Sequence of chain 4.A:
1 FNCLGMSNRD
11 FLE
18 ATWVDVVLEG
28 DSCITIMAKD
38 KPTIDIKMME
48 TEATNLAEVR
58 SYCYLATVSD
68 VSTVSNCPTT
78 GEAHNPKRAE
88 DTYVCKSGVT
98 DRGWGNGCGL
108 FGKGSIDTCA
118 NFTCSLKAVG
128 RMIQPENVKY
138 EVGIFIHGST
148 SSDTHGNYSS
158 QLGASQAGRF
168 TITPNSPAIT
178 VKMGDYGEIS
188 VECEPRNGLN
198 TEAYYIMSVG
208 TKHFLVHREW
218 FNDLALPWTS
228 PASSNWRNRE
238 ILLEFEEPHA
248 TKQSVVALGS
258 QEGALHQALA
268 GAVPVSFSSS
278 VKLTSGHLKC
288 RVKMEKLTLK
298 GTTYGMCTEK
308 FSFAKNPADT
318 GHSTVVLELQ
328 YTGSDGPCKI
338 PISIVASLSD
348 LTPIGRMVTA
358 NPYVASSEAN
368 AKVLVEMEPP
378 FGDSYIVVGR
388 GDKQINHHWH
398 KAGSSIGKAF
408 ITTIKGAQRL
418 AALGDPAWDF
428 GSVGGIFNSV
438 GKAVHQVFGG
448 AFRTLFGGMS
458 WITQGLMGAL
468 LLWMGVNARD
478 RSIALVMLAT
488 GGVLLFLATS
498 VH

The protein below binds the small molecule below.
Small molecule (SMILES): CC(=O)N[C@@H]1[C@@H](O)[C@H](O)[C@@H](CO)O[C@H]1O

Binding-site contacts:
Ligand atom O6 contacts residue ASN118 of chain 4.A at 4.2 Å.
Ligand atom N2 contacts residue TYR90 of chain 4.A at 4.4 Å.
Ligand atom N2 contacts residue ASN118 of chain 4.A at 2.9 Å (h-bond).
Ligand atom C5 contacts residue ASN118 of chain 4.A at 3.6 Å.
Ligand atom C6 contacts residue PHE119 of chain 4.A at 4.0 Å (hydrophobic).
Ligand atom C1 contacts residue THR89 of chain 4.A at 4.2 Å.
Ligand atom C7 contacts residue ASN118 of chain 4.A at 3.8 Å.
Ligand atom O5 contacts residue ASN118 of chain 4.A at 2.4 Å (h-bond).
Ligand atom O6 contacts residue PHE119 of chain 4.A at 2.8 Å (h-bond).
Ligand atom C4 contacts residue ASN118 of chain 4.A at 4.2 Å.
Ligand atom C8 contacts residue SER66 of chain 4.A at 3.6 Å.
Ligand atom C8 contacts residue ASP67 of chain 4.A at 3.7 Å.
Ligand atom O5 contacts residue THR120 of chain 4.A at 3.4 Å (h-bond).
Ligand atom O5 contacts residue PHE119 of chain 4.A at 3.9 Å.
Ligand atom C2 contacts residue ASN118 of chain 4.A at 2.5 Å.
Ligand atom O6 contacts residue THR89 of chain 4.A at 3.9 Å.
Ligand atom C6 contacts residue THR120 of chain 4.A at 3.8 Å.
Ligand atom O5 contacts residue THR89 of chain 4.A at 4.5 Å.
Ligand atom C1 contacts residue SER66 of chain 4.A at 4.5 Å.
Ligand atom C5 contacts residue THR120 of chain 4.A at 4.2 Å.
Ligand atom C3 contacts residue ASN118 of chain 4.A at 3.8 Å.
Ligand atom O6 contacts residue THR120 of chain 4.A at 3.6 Å (h-bond).
Ligand atom C1 contacts residue ASN118 of chain 4.A at 1.4 Å.
Ligand atom C8 contacts residue ASN118 of chain 4.A at 3.7 Å.